Sequence of chain 1.A:
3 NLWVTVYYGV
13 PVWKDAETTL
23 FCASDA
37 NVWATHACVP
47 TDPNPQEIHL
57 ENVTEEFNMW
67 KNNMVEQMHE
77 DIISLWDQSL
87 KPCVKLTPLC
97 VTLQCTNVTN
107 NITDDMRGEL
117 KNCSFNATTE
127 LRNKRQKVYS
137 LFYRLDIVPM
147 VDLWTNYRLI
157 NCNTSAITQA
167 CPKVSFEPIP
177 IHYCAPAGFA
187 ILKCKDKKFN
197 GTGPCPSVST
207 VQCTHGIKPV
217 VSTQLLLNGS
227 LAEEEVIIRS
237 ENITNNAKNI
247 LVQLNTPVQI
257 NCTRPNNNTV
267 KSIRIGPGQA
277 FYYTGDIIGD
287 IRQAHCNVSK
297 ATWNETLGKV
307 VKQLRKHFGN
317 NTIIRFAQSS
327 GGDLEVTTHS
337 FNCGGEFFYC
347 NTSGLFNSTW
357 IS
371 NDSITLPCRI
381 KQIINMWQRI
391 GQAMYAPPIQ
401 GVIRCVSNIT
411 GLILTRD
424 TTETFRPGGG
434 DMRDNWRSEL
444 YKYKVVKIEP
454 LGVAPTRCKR

This protein binds this small molecule.
Small molecule (SMILES): CC(=O)N[C@H]1[C@H](O[C@H]2[C@H](O)[C@@H](NC(C)=O)CO[C@@H]2CO)O[C@H](CO)[C@@H](O[C@@H]2O[C@H](CO)[C@@H](O)[C@H](O[C@H]3O[C@H](CO)[C@@H](O)[C@H](O)[C@@H]3O)[C@@H]2O)[C@@H]1O

Binding-site contacts:
Ligand atom C5 contacts residue ASN224 of chain 1.A at 3.8 Å.
Ligand atom O6 contacts residue ASN37 of chain 1.A at 3.8 Å.
Ligand atom C8 contacts residue VAL216 of chain 1.A at 3.9 Å (hydrophobic).
Ligand atom C4 contacts residue VAL406 of chain 1.A at 4.3 Å (hydrophobic).
Ligand atom C7 contacts residue SER407 of chain 1.A at 3.9 Å.
Ligand atom O7 contacts residue ASN338 of chain 1.A at 4.5 Å.
Ligand atom N2 contacts residue SER407 of chain 1.A at 3.0 Å (h-bond).
Ligand atom O7 contacts residue VAL216 of chain 1.A at 4.1 Å.
Ligand atom O5 contacts residue NAG1 of chain 1.SA at 3.2 Å.
Ligand atom O4 contacts residue VAL406 of chain 1.A at 4.3 Å.
Ligand atom C7 contacts residue VAL216 of chain 1.A at 4.3 Å (hydrophobic).
Ligand atom O5 contacts residue VAL406 of chain 1.A at 4.4 Å.
Ligand atom O7 contacts residue PRO174 of chain 1.A at 3.6 Å.
Ligand atom C5 contacts residue NAG1 of chain 1.SA at 3.9 Å.
Ligand atom C2 contacts residue SER407 of chain 1.A at 3.8 Å.
Ligand atom C8 contacts residue ASN338 of chain 1.A at 3.8 Å.
Ligand atom C3 contacts residue SER407 of chain 1.A at 3.9 Å.
Ligand atom O7 contacts residue ASN224 of chain 1.A at 3.9 Å.
Ligand atom C1 contacts residue NAG1 of chain 1.SA at 3.7 Å.
Ligand atom C1 contacts residue SER407 of chain 1.A at 4.0 Å.
Ligand atom O3 contacts residue CYS405 of chain 1.A at 4.3 Å.
Ligand atom C3 contacts residue VAL406 of chain 1.A at 4.0 Å (hydrophobic).
Ligand atom O5 contacts residue ASN224 of chain 1.A at 2.4 Å (h-bond).
Ligand atom C8 contacts residue LEU223 of chain 1.A at 3.6 Å (hydrophobic).
Ligand atom C3 contacts residue ASN224 of chain 1.A at 3.9 Å.
Ligand atom C8 contacts residue SER407 of chain 1.A at 3.9 Å.
Ligand atom C6 contacts residue NAG1 of chain 1.SA at 4.0 Å.
Ligand atom C2 contacts residue ASN224 of chain 1.A at 2.5 Å.
Ligand atom O6 contacts residue GLY340 of chain 1.A at 3.5 Å.
Ligand atom C7 contacts residue ASN224 of chain 1.A at 3.6 Å.
Ligand atom C1 contacts residue ASN224 of chain 1.A at 1.5 Å.
Ligand atom C5 contacts residue VAL406 of chain 1.A at 3.8 Å (hydrophobic).
Ligand atom C4 contacts residue ASN224 of chain 1.A at 4.3 Å.
Ligand atom N2 contacts residue ASN224 of chain 1.A at 3.0 Å (h-bond).
Ligand atom O6 contacts residue SER171 of chain 1.A at 3.6 Å.
Ligand atom O4 contacts residue ASN37 of chain 1.A at 3.9 Å.
Ligand atom C1 contacts residue VAL406 of chain 1.A at 4.2 Å (hydrophobic).
Ligand atom C7 contacts residue ASN338 of chain 1.A at 4.3 Å.